Sequence of chain 1.A:
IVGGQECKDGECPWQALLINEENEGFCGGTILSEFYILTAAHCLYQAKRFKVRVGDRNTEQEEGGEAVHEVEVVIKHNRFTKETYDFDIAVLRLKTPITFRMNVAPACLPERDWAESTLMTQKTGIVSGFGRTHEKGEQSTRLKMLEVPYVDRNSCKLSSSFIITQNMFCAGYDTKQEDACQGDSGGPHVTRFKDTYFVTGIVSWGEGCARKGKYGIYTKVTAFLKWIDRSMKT

This protein binds this small molecule.
Small molecule (SMILES): C[N+](C)(C)CCCN1C(=O)[C@@H]2[C@H](C1=O)[C@H](c1ncc(-c3ccc(Cl)s3)o1)N1CCC[C@@H]21

Binding-site contacts:
Ligand atom C24 contacts residue TRP205 of chain 1.A at 3.9 Å (hydrophobic).
Ligand atom C17 contacts residue GLY206 of chain 1.A at 3.7 Å.
Ligand atom C24 contacts residue ALA180 of chain 1.A at 3.4 Å (hydrophobic).
Ligand atom CL1 contacts residue GLY216 of chain 1.A at 3.5 Å.
Ligand atom C8 contacts residue GLN182 of chain 1.A at 3.5 Å.
Ligand atom C20 contacts residue TRP205 of chain 1.A at 3.8 Å (hydrophobic).
Ligand atom C30 contacts residue THR84 of chain 1.A at 3.5 Å.
Ligand atom C32 contacts residue LYS82 of chain 1.A at 3.7 Å.
Ligand atom C10 contacts residue GLY208 of chain 1.A at 3.5 Å.
Ligand atom C11 contacts residue TYR85 of chain 1.A at 3.0 Å (hydrophobic).
Ligand atom C25 contacts residue ALA180 of chain 1.A at 3.8 Å (hydrophobic).
Ligand atom CL1 contacts residue VAL203 of chain 1.A at 3.6 Å.
Ligand atom C25 contacts residue TRP205 of chain 1.A at 3.4 Å (hydrophobic).
Ligand atom CL1 contacts residue ALA180 of chain 1.A at 3.8 Å.
Ligand atom C22 contacts residue GLY208 of chain 1.A at 3.5 Å.
Ligand atom C21 contacts residue TYR85 of chain 1.A at 3.9 Å (hydrophobic).
Ligand atom C15 contacts residue GLN182 of chain 1.A at 3.9 Å.
Ligand atom C6 contacts residue TRP205 of chain 1.A at 3.7 Å (hydrophobic).
Ligand atom CL1 contacts residue ILE217 of chain 1.A at 3.5 Å.
Ligand atom S1 contacts residue TRP205 of chain 1.A at 3.4 Å.
Ligand atom O13 contacts residue TRP205 of chain 1.A at 3.2 Å.
Ligand atom N12 contacts residue TYR85 of chain 1.A at 3.7 Å.
Ligand atom C32 contacts residue GLU83 of chain 1.A at 3.4 Å.
Ligand atom C5 contacts residue TYR85 of chain 1.A at 3.4 Å (hydrophobic).
Ligand atom CL1 contacts residue TYR218 of chain 1.A at 3.6 Å.
Ligand atom S1 contacts residue GLY206 of chain 1.A at 3.8 Å.
Ligand atom C22 contacts residue GLY206 of chain 1.A at 3.7 Å.
Ligand atom C30 contacts residue TYR85 of chain 1.A at 3.8 Å (hydrophobic).
Ligand atom O13 contacts residue GLY206 of chain 1.A at 3.1 Å (h-bond).
Ligand atom C31 contacts residue PHE162 of chain 1.A at 3.5 Å (hydrophobic).
Ligand atom C14 contacts residue GLN46 of chain 1.A at 3.4 Å.
Ligand atom C24 contacts residue ASP179 of chain 1.A at 3.5 Å.
Ligand atom C22 contacts residue ALA180 of chain 1.A at 3.5 Å (hydrophobic).
Ligand atom CL1 contacts residue TRP205 of chain 1.A at 3.8 Å.
Ligand atom C20 contacts residue GLY206 of chain 1.A at 3.5 Å.
Ligand atom S1 contacts residue VAL203 of chain 1.A at 3.6 Å.
Ligand atom C10 contacts residue GLN182 of chain 1.A at 3.9 Å.
Ligand atom C21 contacts residue TRP205 of chain 1.A at 3.9 Å (hydrophobic).
Ligand atom O18 contacts residue TYR85 of chain 1.A at 3.0 Å (h-bond).
Ligand atom C30 contacts residue TRP205 of chain 1.A at 3.6 Å (hydrophobic).